Sequence of chain 1.A:
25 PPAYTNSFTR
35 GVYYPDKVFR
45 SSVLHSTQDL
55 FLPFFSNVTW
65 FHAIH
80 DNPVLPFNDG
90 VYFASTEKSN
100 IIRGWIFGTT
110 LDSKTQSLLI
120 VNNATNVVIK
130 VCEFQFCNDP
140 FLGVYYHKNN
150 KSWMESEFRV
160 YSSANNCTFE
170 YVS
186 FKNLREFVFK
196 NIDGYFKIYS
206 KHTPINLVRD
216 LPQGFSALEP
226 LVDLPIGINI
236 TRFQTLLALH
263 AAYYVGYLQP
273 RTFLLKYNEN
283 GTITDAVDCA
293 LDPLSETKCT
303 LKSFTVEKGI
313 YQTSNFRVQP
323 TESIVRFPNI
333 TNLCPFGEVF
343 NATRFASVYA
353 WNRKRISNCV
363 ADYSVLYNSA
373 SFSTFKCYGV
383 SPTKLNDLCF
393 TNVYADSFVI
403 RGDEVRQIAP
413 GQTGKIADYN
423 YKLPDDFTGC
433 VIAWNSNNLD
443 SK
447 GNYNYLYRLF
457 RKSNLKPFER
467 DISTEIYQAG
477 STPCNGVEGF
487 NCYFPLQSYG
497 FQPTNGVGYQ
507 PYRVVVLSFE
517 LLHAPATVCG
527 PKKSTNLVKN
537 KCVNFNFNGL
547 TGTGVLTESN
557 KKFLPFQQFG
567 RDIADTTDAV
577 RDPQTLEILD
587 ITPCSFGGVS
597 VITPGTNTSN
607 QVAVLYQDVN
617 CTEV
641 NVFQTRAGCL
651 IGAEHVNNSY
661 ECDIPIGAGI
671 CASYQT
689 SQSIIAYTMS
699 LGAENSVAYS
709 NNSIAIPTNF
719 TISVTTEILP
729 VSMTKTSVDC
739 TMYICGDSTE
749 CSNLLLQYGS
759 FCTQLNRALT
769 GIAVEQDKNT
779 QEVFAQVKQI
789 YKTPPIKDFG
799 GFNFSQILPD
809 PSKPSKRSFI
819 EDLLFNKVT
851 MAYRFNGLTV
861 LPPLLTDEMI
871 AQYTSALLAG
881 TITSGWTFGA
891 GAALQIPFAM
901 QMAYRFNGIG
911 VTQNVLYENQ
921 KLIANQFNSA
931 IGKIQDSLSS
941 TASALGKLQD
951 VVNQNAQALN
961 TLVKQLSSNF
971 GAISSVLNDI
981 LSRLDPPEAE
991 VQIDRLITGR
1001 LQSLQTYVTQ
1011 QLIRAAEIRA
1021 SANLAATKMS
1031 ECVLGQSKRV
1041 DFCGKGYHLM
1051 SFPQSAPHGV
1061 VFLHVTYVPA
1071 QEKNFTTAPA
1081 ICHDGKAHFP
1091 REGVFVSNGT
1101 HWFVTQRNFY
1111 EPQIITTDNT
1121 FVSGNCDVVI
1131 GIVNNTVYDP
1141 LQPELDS

Binding-site contacts:
Ligand atom O7 contacts residue ASN282 of chain 1.A at 4.2 Å.
Ligand atom C5 contacts residue ASN282 of chain 1.A at 3.6 Å.
Ligand atom C4 contacts residue ASN282 of chain 1.A at 4.2 Å.
Ligand atom C7 contacts residue ASN282 of chain 1.A at 3.7 Å.
Ligand atom O7 contacts residue ASN280 of chain 1.A at 4.3 Å.
Ligand atom C2 contacts residue ASN282 of chain 1.A at 2.4 Å.
Ligand atom C1 contacts residue ASN282 of chain 1.A at 1.4 Å.
Ligand atom C7 contacts residue ASN280 of chain 1.A at 4.3 Å.
Ligand atom C8 contacts residue GLU281 of chain 1.A at 3.3 Å.
Ligand atom O6 contacts residue LYS558 of chain 1.C at 2.9 Å (salt-bridge).
Ligand atom O5 contacts residue ASN282 of chain 1.A at 2.3 Å (h-bond).
Ligand atom C6 contacts residue LYS558 of chain 1.C at 4.1 Å.
Ligand atom C8 contacts residue ASN280 of chain 1.A at 4.2 Å.
Ligand atom C3 contacts residue ASN282 of chain 1.A at 3.8 Å.
Ligand atom N2 contacts residue ASN282 of chain 1.A at 2.9 Å (h-bond).

Sequence of chain 1.C:
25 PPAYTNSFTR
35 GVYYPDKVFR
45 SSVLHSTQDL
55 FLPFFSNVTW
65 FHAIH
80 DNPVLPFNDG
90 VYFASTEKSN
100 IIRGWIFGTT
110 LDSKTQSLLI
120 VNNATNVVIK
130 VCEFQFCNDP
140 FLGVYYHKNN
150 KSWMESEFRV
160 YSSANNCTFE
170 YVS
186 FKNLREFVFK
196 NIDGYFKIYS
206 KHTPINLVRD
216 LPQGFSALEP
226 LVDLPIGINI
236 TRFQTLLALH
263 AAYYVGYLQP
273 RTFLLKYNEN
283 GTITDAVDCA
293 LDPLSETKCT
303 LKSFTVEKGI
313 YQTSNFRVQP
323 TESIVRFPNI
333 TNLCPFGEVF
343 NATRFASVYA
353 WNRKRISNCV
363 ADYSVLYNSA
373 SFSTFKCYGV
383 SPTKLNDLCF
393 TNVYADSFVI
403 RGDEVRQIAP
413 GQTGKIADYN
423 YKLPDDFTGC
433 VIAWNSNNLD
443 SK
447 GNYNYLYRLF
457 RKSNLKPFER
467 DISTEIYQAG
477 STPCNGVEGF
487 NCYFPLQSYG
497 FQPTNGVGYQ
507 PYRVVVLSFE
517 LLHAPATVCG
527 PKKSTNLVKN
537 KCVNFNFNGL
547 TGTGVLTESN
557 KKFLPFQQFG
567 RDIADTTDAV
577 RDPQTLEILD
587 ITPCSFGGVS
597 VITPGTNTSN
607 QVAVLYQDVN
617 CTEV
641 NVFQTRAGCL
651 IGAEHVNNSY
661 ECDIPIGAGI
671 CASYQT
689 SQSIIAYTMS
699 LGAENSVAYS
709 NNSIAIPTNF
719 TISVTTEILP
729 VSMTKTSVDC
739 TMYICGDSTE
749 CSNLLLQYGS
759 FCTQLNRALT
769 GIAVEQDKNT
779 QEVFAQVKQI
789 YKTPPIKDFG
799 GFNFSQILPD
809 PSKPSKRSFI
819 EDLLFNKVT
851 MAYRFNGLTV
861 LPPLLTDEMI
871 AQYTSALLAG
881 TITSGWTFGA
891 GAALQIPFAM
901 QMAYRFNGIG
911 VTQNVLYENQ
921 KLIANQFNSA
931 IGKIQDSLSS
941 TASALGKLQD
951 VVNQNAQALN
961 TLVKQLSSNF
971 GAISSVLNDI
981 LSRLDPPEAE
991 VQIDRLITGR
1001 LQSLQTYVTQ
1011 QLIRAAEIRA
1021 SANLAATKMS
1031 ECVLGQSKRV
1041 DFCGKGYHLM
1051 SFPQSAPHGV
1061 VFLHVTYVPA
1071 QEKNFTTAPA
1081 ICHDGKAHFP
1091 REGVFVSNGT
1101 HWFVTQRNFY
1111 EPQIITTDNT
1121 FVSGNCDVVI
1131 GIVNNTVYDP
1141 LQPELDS

The protein below binds the small molecule below.
Small molecule (SMILES): CC(=O)N[C@@H]1[C@@H](O)[C@H](O)[C@@H](CO)O[C@H]1O